The protein below binds the small molecule below.
Small molecule (SMILES): COc1ccnc(NC2CCN(C(=O)c3ccc(C#N)cc3)CC2)c1

Binding-site contacts:
Ligand atom C2 contacts residue ARG317 of chain 2.B at 3.1 Å.
Ligand atom N17 contacts residue GLU306 of chain 2.B at 2.7 Å (salt-bridge).
Ligand atom C2 contacts residue ASP311 of chain 2.B at 3.5 Å.
Ligand atom C16 contacts residue TYR276 of chain 2.B at 3.7 Å (hydrophobic).
Ligand atom C1 contacts residue ASP311 of chain 2.B at 3.6 Å.
Ligand atom O18 contacts residue GLY300 of chain 2.B at 3.2 Å (h-bond).
Ligand atom N22 contacts residue GLU306 of chain 2.B at 2.5 Å (salt-bridge).
Ligand atom C20 contacts residue HEM1 of chain 2.H at 3.4 Å.
Ligand atom O8 contacts residue TYR276 of chain 2.B at 2.9 Å (h-bond).
Ligand atom C1 contacts residue ARG195 of chain 2.B at 3.4 Å.
Ligand atom C12 contacts residue GLU306 of chain 2.B at 3.4 Å.
Ligand atom N25 contacts residue ARG317 of chain 2.B at 3.6 Å.
Ligand atom C23 contacts residue GLU306 of chain 2.B at 3.3 Å.
Ligand atom C20 contacts residue TRP301 of chain 2.B at 3.2 Å (hydrophobic).
Ligand atom C21 contacts residue TRP301 of chain 2.B at 3.0 Å (hydrophobic).
Ligand atom C2 contacts residue ARG195 of chain 2.B at 3.2 Å.
Ligand atom C16 contacts residue GLN192 of chain 2.B at 3.5 Å.
Ligand atom O8 contacts residue GLN192 of chain 2.B at 3.2 Å.
Ligand atom N22 contacts residue PRO279 of chain 2.B at 3.6 Å.
Ligand atom C21 contacts residue PRO279 of chain 2.B at 3.7 Å (hydrophobic).
Ligand atom N11 contacts residue TYR302 of chain 2.B at 3.6 Å.
Ligand atom C9 contacts residue PHE298 of chain 2.B at 3.6 Å (hydrophobic).
Ligand atom C7 contacts residue ARG195 of chain 2.B at 3.1 Å.
Ligand atom O18 contacts residue HEM1 of chain 2.H at 3.3 Å (h-bond).
Ligand atom C1 contacts residue TYR276 of chain 2.B at 3.6 Å (hydrophobic).
Ligand atom C21 contacts residue HEM1 of chain 2.H at 3.5 Å.
Ligand atom C10 contacts residue TYR302 of chain 2.B at 3.5 Å (hydrophobic).
Ligand atom C9 contacts residue ASN299 of chain 2.B at 3.7 Å.
Ligand atom C19 contacts residue HEM1 of chain 2.H at 3.7 Å.
Ligand atom C21 contacts residue GLU306 of chain 2.B at 3.1 Å.
Ligand atom C20 contacts residue PRO279 of chain 2.B at 3.7 Å (hydrophobic).
Ligand atom C9 contacts residue HEM1 of chain 2.H at 3.4 Å.
Ligand atom C5 contacts residue GLN192 of chain 2.B at 3.4 Å.
Ligand atom N25 contacts residue ALA211 of chain 2.B at 3.6 Å.
Ligand atom C7 contacts residue ARG317 of chain 2.B at 3.5 Å.
Ligand atom C13 contacts residue HEM1 of chain 2.H at 3.4 Å.
Ligand atom C10 contacts residue PRO279 of chain 2.B at 3.6 Å (hydrophobic).
Ligand atom N17 contacts residue HEM1 of chain 2.H at 3.4 Å.
Ligand atom C3 contacts residue ARG195 of chain 2.B at 3.2 Å.
Ligand atom N25 contacts residue ARG195 of chain 2.B at 3.5 Å (salt-bridge).

Sequence of chain 2.B:
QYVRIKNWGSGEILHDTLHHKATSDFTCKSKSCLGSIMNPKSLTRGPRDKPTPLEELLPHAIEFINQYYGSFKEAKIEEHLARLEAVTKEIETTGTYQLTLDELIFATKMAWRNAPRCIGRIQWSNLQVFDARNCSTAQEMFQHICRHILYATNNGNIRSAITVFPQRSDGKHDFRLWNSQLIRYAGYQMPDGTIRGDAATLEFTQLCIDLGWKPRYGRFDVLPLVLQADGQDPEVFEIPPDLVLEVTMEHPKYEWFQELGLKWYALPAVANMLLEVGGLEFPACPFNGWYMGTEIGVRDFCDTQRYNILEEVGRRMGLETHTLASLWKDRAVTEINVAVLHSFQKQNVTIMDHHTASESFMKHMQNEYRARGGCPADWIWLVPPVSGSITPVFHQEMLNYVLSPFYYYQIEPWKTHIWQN